Sequence of chain 1.A:
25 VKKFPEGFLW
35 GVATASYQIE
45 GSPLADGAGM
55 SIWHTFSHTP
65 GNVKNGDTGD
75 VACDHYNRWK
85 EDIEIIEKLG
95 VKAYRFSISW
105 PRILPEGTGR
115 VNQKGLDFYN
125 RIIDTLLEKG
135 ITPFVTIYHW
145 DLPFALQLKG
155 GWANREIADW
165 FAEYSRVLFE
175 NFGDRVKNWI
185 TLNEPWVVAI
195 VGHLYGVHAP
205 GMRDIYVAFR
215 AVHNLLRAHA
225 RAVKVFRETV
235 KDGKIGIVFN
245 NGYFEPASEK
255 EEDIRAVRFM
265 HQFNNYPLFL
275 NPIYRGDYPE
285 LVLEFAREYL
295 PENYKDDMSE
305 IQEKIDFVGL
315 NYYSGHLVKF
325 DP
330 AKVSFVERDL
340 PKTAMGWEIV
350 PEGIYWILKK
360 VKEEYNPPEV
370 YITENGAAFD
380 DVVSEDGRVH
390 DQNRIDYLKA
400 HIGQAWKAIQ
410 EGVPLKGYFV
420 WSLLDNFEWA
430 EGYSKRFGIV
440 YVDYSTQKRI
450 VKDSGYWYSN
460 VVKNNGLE

Binding-site contacts:
Ligand atom C8 contacts residue TYR317 of chain 1.A at 3.3 Å (hydrophobic).
Ligand atom O6 contacts residue GLU427 of chain 1.A at 2.7 Å (salt-bridge).
Ligand atom C7 contacts residue GLU188 of chain 1.A at 3.4 Å.
Ligand atom N1 contacts residue GLU373 of chain 1.A at 3.3 Å (salt-bridge).
Ligand atom O6 contacts residue PHE436 of chain 1.A at 3.6 Å.
Ligand atom O6 contacts residue TRP346 of chain 1.A at 3.3 Å.
Ligand atom C6 contacts residue TRP420 of chain 1.A at 3.7 Å (hydrophobic).
Ligand atom C5 contacts residue GLU373 of chain 1.A at 3.9 Å.
Ligand atom C5 contacts residue GLU427 of chain 1.A at 3.9 Å.
Ligand atom N10 contacts residue GLU373 of chain 1.A at 3.4 Å (salt-bridge).
Ligand atom C3 contacts residue GLU373 of chain 1.A at 3.7 Å.
Ligand atom C2 contacts residue GLU373 of chain 1.A at 3.2 Å.
Ligand atom O4 contacts residue GLN42 of chain 1.A at 2.9 Å (h-bond).
Ligand atom O2 contacts residue HIS143 of chain 1.A at 3.3 Å (h-bond).
Ligand atom C6 contacts residue GLU427 of chain 1.A at 3.4 Å.
Ligand atom C4 contacts residue TRP428 of chain 1.A at 3.5 Å (hydrophobic).
Ligand atom O4 contacts residue TRP428 of chain 1.A at 3.5 Å (h-bond).
Ligand atom N10 contacts residue TYR317 of chain 1.A at 3.6 Å (h-bond).
Ligand atom C1 contacts residue GLU373 of chain 1.A at 3.0 Å.
Ligand atom C6 contacts residue PHE436 of chain 1.A at 3.4 Å (hydrophobic).
Ligand atom C3 contacts residue GLN42 of chain 1.A at 3.8 Å.
Ligand atom C5 contacts residue TYR317 of chain 1.A at 3.8 Å (hydrophobic).
Ligand atom C7 contacts residue TYR317 of chain 1.A at 3.2 Å (hydrophobic).
Ligand atom C1 contacts residue GLU188 of chain 1.A at 3.6 Å.
Ligand atom C3 contacts residue HIS143 of chain 1.A at 3.8 Å.
Ligand atom O4 contacts residue TRP420 of chain 1.A at 3.1 Å.
Ligand atom C2 contacts residue GLU188 of chain 1.A at 3.9 Å.
Ligand atom O2 contacts residue GLU188 of chain 1.A at 3.6 Å.
Ligand atom C3 contacts residue TRP420 of chain 1.A at 3.6 Å (hydrophobic).
Ligand atom C5 contacts residue TRP420 of chain 1.A at 3.6 Å (hydrophobic).
Ligand atom N1 contacts residue GLU188 of chain 1.A at 2.5 Å (salt-bridge).
Ligand atom O4 contacts residue GLU427 of chain 1.A at 2.6 Å (salt-bridge).
Ligand atom O3 contacts residue TRP428 of chain 1.A at 2.8 Å (h-bond).
Ligand atom O3 contacts residue GLN42 of chain 1.A at 2.8 Å (h-bond).
Ligand atom O3 contacts residue HIS143 of chain 1.A at 2.8 Å (h-bond).
Ligand atom O2 contacts residue GLU373 of chain 1.A at 2.6 Å (salt-bridge).
Ligand atom O3 contacts residue TRP420 of chain 1.A at 3.8 Å.
Ligand atom C4 contacts residue GLU427 of chain 1.A at 3.4 Å.
Ligand atom C3 contacts residue TRP428 of chain 1.A at 3.7 Å (hydrophobic).
Ligand atom O2 contacts residue ASN187 of chain 1.A at 2.9 Å (h-bond).

The protein below binds the small molecule below.
Small molecule (SMILES): OC[C@@H]1[C@@H](O)[C@H](O)[C@@H](O)c2[nH]cc[n+]21